Sequence of chain 1.C:
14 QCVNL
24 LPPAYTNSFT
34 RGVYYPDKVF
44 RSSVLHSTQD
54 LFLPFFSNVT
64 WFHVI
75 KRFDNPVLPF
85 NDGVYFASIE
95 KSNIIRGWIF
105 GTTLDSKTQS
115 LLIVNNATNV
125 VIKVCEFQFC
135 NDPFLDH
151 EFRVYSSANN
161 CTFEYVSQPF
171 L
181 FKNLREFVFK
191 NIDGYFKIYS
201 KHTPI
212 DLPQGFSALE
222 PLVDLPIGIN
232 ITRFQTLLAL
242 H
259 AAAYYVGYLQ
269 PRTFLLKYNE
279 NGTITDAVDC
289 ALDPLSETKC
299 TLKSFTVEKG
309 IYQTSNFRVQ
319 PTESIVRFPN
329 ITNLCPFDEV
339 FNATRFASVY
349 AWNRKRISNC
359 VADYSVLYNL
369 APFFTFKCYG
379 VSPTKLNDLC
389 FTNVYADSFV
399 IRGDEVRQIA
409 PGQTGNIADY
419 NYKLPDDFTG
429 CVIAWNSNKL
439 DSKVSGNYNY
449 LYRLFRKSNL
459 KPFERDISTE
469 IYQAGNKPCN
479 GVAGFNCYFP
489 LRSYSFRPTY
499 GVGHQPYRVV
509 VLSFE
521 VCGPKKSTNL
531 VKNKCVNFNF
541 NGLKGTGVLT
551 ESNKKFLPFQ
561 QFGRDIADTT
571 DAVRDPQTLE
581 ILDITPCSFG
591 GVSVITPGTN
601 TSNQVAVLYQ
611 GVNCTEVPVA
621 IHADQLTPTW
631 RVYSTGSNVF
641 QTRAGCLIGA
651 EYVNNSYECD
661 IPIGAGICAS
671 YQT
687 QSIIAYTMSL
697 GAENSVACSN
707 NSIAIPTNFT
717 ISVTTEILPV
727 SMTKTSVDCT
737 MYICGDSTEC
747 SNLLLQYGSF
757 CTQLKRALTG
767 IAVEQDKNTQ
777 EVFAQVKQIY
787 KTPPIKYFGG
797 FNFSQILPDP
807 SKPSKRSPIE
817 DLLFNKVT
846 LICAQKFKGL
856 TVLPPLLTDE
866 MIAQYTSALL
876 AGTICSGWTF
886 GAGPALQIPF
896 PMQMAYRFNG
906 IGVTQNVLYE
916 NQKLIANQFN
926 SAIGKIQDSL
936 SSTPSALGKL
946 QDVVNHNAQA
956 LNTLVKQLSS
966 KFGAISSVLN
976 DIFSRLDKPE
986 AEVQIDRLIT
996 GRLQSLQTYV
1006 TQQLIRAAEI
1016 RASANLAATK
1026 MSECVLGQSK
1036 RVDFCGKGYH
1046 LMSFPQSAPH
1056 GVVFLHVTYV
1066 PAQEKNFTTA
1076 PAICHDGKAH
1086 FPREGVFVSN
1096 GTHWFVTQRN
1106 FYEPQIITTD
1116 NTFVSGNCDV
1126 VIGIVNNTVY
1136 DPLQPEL

The small molecule below binds the protein below.
Small molecule (SMILES): CC(=O)N[C@@H]1[C@@H](O)[C@H](O)[C@@H](CO)O[C@H]1O

Binding-site contacts:
Ligand atom C8 contacts residue ASN120 of chain 1.C at 3.5 Å.
Ligand atom C8 contacts residue THR122 of chain 1.C at 3.1 Å.
Ligand atom O5 contacts residue ASN120 of chain 1.C at 2.0 Å (h-bond).
Ligand atom C8 contacts residue ALA121 of chain 1.C at 3.8 Å (hydrophobic).
Ligand atom N2 contacts residue ASN120 of chain 1.C at 3.0 Å (h-bond).
Ligand atom C3 contacts residue ASN120 of chain 1.C at 4.0 Å.
Ligand atom C1 contacts residue ASN120 of chain 1.C at 1.5 Å.
Ligand atom C6 contacts residue ASN120 of chain 1.C at 4.4 Å.
Ligand atom O7 contacts residue ALA121 of chain 1.C at 4.5 Å.
Ligand atom C2 contacts residue ASN120 of chain 1.C at 2.8 Å.
Ligand atom C7 contacts residue ASN120 of chain 1.C at 2.8 Å.
Ligand atom O7 contacts residue ASN120 of chain 1.C at 3.0 Å (h-bond).
Ligand atom C7 contacts residue ALA121 of chain 1.C at 4.4 Å (hydrophobic).
Ligand atom C7 contacts residue THR122 of chain 1.C at 3.8 Å.
Ligand atom N2 contacts residue THR122 of chain 1.C at 3.5 Å.
Ligand atom C5 contacts residue ASN120 of chain 1.C at 3.4 Å.
Ligand atom O6 contacts residue VAL125 of chain 1.C at 3.5 Å.
Ligand atom C4 contacts residue ASN120 of chain 1.C at 4.2 Å.